Sequence of chain 1.A:
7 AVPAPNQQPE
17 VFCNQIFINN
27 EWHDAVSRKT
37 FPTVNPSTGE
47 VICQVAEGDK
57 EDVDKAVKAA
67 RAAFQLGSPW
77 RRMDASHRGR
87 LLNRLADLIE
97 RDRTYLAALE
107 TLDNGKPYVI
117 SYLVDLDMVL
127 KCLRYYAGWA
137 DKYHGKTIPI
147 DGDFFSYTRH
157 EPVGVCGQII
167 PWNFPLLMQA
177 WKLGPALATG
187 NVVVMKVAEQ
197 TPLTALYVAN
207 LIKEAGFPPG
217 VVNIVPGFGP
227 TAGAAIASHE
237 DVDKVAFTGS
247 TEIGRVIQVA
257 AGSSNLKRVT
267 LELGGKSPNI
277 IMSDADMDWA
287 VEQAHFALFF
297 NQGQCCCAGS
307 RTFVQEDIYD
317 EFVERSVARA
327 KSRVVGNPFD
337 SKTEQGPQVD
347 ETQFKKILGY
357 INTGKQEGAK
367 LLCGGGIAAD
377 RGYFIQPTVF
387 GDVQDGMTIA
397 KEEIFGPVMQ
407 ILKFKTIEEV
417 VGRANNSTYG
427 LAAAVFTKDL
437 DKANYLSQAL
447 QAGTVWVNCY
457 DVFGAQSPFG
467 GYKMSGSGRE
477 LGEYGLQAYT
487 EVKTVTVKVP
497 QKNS

Binding-site contacts:
Ligand atom C8 contacts residue PHE296 of chain 1.A at 3.6 Å (hydrophobic).
Ligand atom C11 contacts residue PHE465 of chain 1.A at 3.8 Å (hydrophobic).
Ligand atom C5 contacts residue PHE170 of chain 1.A at 3.9 Å (hydrophobic).
Ligand atom C10 contacts residue TRP177 of chain 1.A at 4.1 Å (hydrophobic).
Ligand atom C7 contacts residue MET124 of chain 1.A at 3.9 Å (hydrophobic).
Ligand atom O9 contacts residue PHE170 of chain 1.A at 3.3 Å.
Ligand atom C3 contacts residue CYS303 of chain 1.A at 4.1 Å (hydrophobic).
Ligand atom C8 contacts residue PHE459 of chain 1.A at 3.5 Å (hydrophobic).
Ligand atom C6 contacts residue TRP177 of chain 1.A at 4.3 Å (hydrophobic).
Ligand atom C8 contacts residue ASP457 of chain 1.A at 3.6 Å.
Ligand atom C1 contacts residue PHE459 of chain 1.A at 3.4 Å (hydrophobic).
Ligand atom C7 contacts residue PHE296 of chain 1.A at 4.0 Å (hydrophobic).
Ligand atom C5 contacts residue PHE459 of chain 1.A at 4.3 Å (hydrophobic).
Ligand atom C4 contacts residue PHE459 of chain 1.A at 4.1 Å (hydrophobic).
Ligand atom C6 contacts residue PHE459 of chain 1.A at 4.0 Å (hydrophobic).
Ligand atom C10 contacts residue MET174 of chain 1.A at 4.1 Å (hydrophobic).
Ligand atom O9 contacts residue ASN169 of chain 1.A at 3.8 Å.
Ligand atom C3 contacts residue CYS301 of chain 1.A at 3.9 Å (hydrophobic).
Ligand atom O9 contacts residue CYS301 of chain 1.A at 3.5 Å.
Ligand atom C9 contacts residue PHE170 of chain 1.A at 3.6 Å (hydrophobic).
Ligand atom C1 contacts residue PHE296 of chain 1.A at 4.3 Å (hydrophobic).
Ligand atom C6 contacts residue LEU173 of chain 1.A at 3.7 Å (hydrophobic).
Ligand atom O9 contacts residue CYS302 of chain 1.A at 2.9 Å (h-bond).
Ligand atom C4 contacts residue PHE170 of chain 1.A at 3.4 Å (hydrophobic).
Ligand atom C3 contacts residue PHE170 of chain 1.A at 3.5 Å (hydrophobic).
Ligand atom C10 contacts residue CYS302 of chain 1.A at 2.9 Å (hydrophobic).
Ligand atom C2 contacts residue CYS301 of chain 1.A at 4.2 Å (hydrophobic).
Ligand atom C1 contacts residue PHE170 of chain 1.A at 4.0 Å (hydrophobic).
Ligand atom C7 contacts residue PHE459 of chain 1.A at 3.6 Å (hydrophobic).
Ligand atom C2 contacts residue PHE170 of chain 1.A at 3.7 Å (hydrophobic).
Ligand atom C5 contacts residue LEU173 of chain 1.A at 4.2 Å (hydrophobic).
Ligand atom C2 contacts residue PHE459 of chain 1.A at 3.4 Å (hydrophobic).
Ligand atom C3 contacts residue PHE459 of chain 1.A at 3.8 Å (hydrophobic).
Ligand atom C11 contacts residue CYS302 of chain 1.A at 1.8 Å (hydrophobic).
Ligand atom C5 contacts residue TRP177 of chain 1.A at 3.9 Å (hydrophobic).
Ligand atom C10 contacts residue PHE465 of chain 1.A at 4.2 Å (hydrophobic).
Ligand atom C9 contacts residue CYS302 of chain 1.A at 3.2 Å (hydrophobic).
Ligand atom C6 contacts residue PHE170 of chain 1.A at 4.1 Å (hydrophobic).
Ligand atom O9 contacts residue CYS303 of chain 1.A at 4.3 Å.
Ligand atom C2 contacts residue PHE296 of chain 1.A at 4.0 Å (hydrophobic).

A small-molecule ligand and the protein it binds are described below.
Small molecule (SMILES): CCC(=O)c1ccc(CC)cc1